Binding-site contacts:
Ligand atom C7 contacts residue GLY274 of chain 1.A at 3.9 Å.
Ligand atom C2 contacts residue ASN277 of chain 1.A at 2.5 Å.
Ligand atom C5 contacts residue ASN277 of chain 1.A at 3.6 Å.
Ligand atom N2 contacts residue ASN277 of chain 1.A at 3.0 Å (h-bond).
Ligand atom C4 contacts residue ASN277 of chain 1.A at 4.2 Å.
Ligand atom O5 contacts residue ASN277 of chain 1.A at 2.3 Å (h-bond).
Ligand atom O7 contacts residue ASN277 of chain 1.A at 4.3 Å.
Ligand atom C7 contacts residue ASN277 of chain 1.A at 3.9 Å.
Ligand atom C1 contacts residue ASN277 of chain 1.A at 1.4 Å.
Ligand atom C8 contacts residue ALA276 of chain 1.A at 3.8 Å (hydrophobic).
Ligand atom O7 contacts residue GLY274 of chain 1.A at 3.5 Å.
Ligand atom C8 contacts residue GLY274 of chain 1.A at 4.1 Å.
Ligand atom C3 contacts residue ASN277 of chain 1.A at 3.8 Å.
Ligand atom C6 contacts residue PRO238 of chain 1.A at 4.2 Å (hydrophobic).
Ligand atom O5 contacts residue PRO238 of chain 1.A at 4.4 Å.
Ligand atom O6 contacts residue PRO238 of chain 1.A at 3.5 Å (h-bond).

This small molecule binds to this protein.
Small molecule (SMILES): CC(=O)N[C@@H]1[C@@H](O)[C@H](O)[C@@H](CO)O[C@H]1O

Sequence of chain 1.A:
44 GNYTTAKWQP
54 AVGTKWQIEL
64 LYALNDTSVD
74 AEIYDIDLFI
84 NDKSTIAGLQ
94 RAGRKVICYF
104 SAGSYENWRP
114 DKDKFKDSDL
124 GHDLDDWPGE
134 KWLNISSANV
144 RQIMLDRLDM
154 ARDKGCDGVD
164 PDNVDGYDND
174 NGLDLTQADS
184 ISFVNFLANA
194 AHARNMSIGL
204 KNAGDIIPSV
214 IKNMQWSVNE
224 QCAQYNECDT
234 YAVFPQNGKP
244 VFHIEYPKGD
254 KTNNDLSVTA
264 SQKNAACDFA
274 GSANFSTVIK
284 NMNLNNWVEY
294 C